Sequence of chain 2.D:
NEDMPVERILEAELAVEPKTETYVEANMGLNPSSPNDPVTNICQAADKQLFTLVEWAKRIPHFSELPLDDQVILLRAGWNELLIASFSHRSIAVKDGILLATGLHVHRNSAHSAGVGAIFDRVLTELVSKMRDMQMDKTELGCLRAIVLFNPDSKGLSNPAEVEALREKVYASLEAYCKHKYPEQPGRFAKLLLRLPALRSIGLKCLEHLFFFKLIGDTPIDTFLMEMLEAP

A protein and the small-molecule ligand that binds it are described below.
Small molecule (SMILES): CC1=C(/C=C/C(C)=C\C=C\C(C)=C\C(=O)O)C(C)(C)CCC1

Binding-site contacts:
Ligand atom C20 contacts residue PHE87 of chain 2.D at 3.8 Å (hydrophobic).
Ligand atom O2 contacts residue LEU100 of chain 2.D at 3.5 Å.
Ligand atom C16 contacts residue ILE42 of chain 2.D at 3.8 Å (hydrophobic).
Ligand atom C19 contacts residue LEU210 of chain 2.D at 3.7 Å (hydrophobic).
Ligand atom C17 contacts residue CYS206 of chain 2.D at 3.9 Å (hydrophobic).
Ligand atom C15 contacts residue ARG90 of chain 2.D at 3.3 Å.
Ligand atom O2 contacts residue ARG90 of chain 2.D at 3.4 Å (salt-bridge).
Ligand atom C11 contacts residue PHE87 of chain 2.D at 3.9 Å (hydrophobic).
Ligand atom C12 contacts residue LEU83 of chain 2.D at 3.7 Å (hydrophobic).
Ligand atom C8 contacts residue ILE42 of chain 2.D at 3.9 Å (hydrophobic).
Ligand atom C7 contacts residue CYS206 of chain 2.D at 3.8 Å (hydrophobic).
Ligand atom C17 contacts residue LEU210 of chain 2.D at 4.0 Å (hydrophobic).
Ligand atom C11 contacts residue ALA46 of chain 2.D at 3.7 Å (hydrophobic).
Ligand atom C3 contacts residue VAL116 of chain 2.D at 3.7 Å (hydrophobic).
Ligand atom C12 contacts residue PHE87 of chain 2.D at 3.8 Å (hydrophobic).
Ligand atom C12 contacts residue ALA46 of chain 2.D at 3.5 Å (hydrophobic).
Ligand atom C15 contacts residue ALA101 of chain 2.D at 3.8 Å (hydrophobic).
Ligand atom O2 contacts residue ALA45 of chain 2.D at 3.6 Å.
Ligand atom C15 contacts residue PHE87 of chain 2.D at 3.5 Å (hydrophobic).
Ligand atom C5 contacts residue CYS206 of chain 2.D at 3.9 Å (hydrophobic).
Ligand atom C20 contacts residue ALA45 of chain 2.D at 4.0 Å (hydrophobic).
Ligand atom O1 contacts residue GLN49 of chain 2.D at 3.5 Å.
Ligand atom C6 contacts residue CYS206 of chain 2.D at 3.9 Å (hydrophobic).
Ligand atom C20 contacts residue LEU100 of chain 2.D at 3.4 Å (hydrophobic).
Ligand atom C17 contacts residue HIS209 of chain 2.D at 3.5 Å.
Ligand atom C10 contacts residue ALA46 of chain 2.D at 3.7 Å (hydrophobic).
Ligand atom O1 contacts residue PHE87 of chain 2.D at 3.3 Å.
Ligand atom C18 contacts residue PHE87 of chain 2.D at 3.6 Å (hydrophobic).
Ligand atom C18 contacts residue CYS206 of chain 2.D at 3.8 Å (hydrophobic).
Ligand atom C14 contacts residue PHE87 of chain 2.D at 3.8 Å (hydrophobic).
Ligand atom C19 contacts residue TRP79 of chain 2.D at 3.7 Å (hydrophobic).
Ligand atom O1 contacts residue ARG90 of chain 2.D at 2.6 Å (salt-bridge).
Ligand atom O1 contacts residue ALA101 of chain 2.D at 3.7 Å.
Ligand atom C20 contacts residue ILE42 of chain 2.D at 3.9 Å (hydrophobic).
Ligand atom C2 contacts residue VAL116 of chain 2.D at 3.8 Å (hydrophobic).
Ligand atom C15 contacts residue GLN49 of chain 2.D at 3.7 Å.
Ligand atom C13 contacts residue PHE87 of chain 2.D at 3.6 Å (hydrophobic).
Ligand atom C3 contacts residue ILE42 of chain 2.D at 3.6 Å (hydrophobic).
Ligand atom O2 contacts residue ALA101 of chain 2.D at 2.7 Å (h-bond).
Ligand atom C10 contacts residue LEU83 of chain 2.D at 3.9 Å (hydrophobic).